The protein below binds the small molecule below.
Small molecule (SMILES): CC(C)CCC[C@@H](C)[C@H]1CC[C@H]2[C@@H]3CC=C4C[C@@H](O)CC[C@]4(C)[C@H]3CC[C@]12C

Sequence of chain 1.A:
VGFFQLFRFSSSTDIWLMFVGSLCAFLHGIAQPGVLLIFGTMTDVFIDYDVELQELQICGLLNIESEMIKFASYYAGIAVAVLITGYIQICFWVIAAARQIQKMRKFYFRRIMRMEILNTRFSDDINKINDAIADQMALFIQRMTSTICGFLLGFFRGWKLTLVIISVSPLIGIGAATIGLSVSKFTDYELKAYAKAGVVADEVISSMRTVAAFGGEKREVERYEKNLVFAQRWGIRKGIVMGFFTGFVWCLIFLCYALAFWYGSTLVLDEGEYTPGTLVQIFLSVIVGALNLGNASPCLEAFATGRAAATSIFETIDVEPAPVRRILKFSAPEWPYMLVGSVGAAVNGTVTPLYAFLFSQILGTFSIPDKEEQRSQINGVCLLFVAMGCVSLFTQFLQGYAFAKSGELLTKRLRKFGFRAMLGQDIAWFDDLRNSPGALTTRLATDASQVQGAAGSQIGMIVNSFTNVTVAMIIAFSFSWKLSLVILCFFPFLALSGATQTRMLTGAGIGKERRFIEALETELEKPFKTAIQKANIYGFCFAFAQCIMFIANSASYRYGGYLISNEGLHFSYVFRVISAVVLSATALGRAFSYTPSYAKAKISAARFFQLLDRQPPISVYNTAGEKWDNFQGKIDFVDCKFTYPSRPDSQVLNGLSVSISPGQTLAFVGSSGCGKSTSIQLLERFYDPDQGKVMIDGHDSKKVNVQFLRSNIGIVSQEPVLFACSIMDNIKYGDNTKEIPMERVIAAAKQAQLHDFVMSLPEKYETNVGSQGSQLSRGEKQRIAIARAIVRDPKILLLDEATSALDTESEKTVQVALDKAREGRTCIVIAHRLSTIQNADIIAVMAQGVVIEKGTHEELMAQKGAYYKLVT

Binding-site contacts:
Ligand atom C1 contacts residue TYR1002 of chain 1.A at 3.5 Å (hydrophobic).
Ligand atom C24 contacts residue LEU902 of chain 1.A at 4.2 Å (hydrophobic).
Ligand atom C19 contacts residue LYS899 of chain 1.A at 4.0 Å.
Ligand atom C18 contacts residue LEU902 of chain 1.A at 3.6 Å (hydrophobic).
Ligand atom C11 contacts residue VAL903 of chain 1.A at 4.2 Å (hydrophobic).
Ligand atom C4 contacts residue TYR1002 of chain 1.A at 4.5 Å (hydrophobic).
Ligand atom C19 contacts residue TYR1002 of chain 1.A at 3.5 Å (hydrophobic).
Ligand atom C24 contacts residue CYS906 of chain 1.A at 3.6 Å (hydrophobic).
Ligand atom C25 contacts residue CYS906 of chain 1.A at 4.2 Å (hydrophobic).
Ligand atom C3 contacts residue TYR1002 of chain 1.A at 4.5 Å (hydrophobic).
Ligand atom C26 contacts residue CYS906 of chain 1.A at 4.1 Å (hydrophobic).
Ligand atom C26 contacts residue LEU905 of chain 1.A at 4.1 Å (hydrophobic).
Ligand atom C23 contacts residue CYS906 of chain 1.A at 4.4 Å (hydrophobic).
Ligand atom C10 contacts residue TYR1002 of chain 1.A at 4.2 Å (hydrophobic).
Ligand atom C20 contacts residue CYS906 of chain 1.A at 3.8 Å (hydrophobic).
Ligand atom C2 contacts residue TYR1002 of chain 1.A at 4.4 Å (hydrophobic).
Ligand atom C25 contacts residue LEU902 of chain 1.A at 4.5 Å (hydrophobic).
Ligand atom O1 contacts residue TYR1002 of chain 1.A at 3.8 Å.
Ligand atom C25 contacts residue LEU905 of chain 1.A at 4.3 Å (hydrophobic).
Ligand atom C21 contacts residue CYS906 of chain 1.A at 3.7 Å (hydrophobic).
Ligand atom C27 contacts residue LEU905 of chain 1.A at 4.3 Å (hydrophobic).